Binding-site contacts:
Ligand atom N13 contacts residue TRP151 of chain 1.J at 3.0 Å (h-bond).
Ligand atom N15 contacts residue SER150 of chain 1.J at 2.9 Å (h-bond).
Ligand atom C18 contacts residue MET122 of chain 1.F at 4.3 Å (hydrophobic).
Ligand atom C24 contacts residue TRP151 of chain 1.J at 2.6 Å (hydrophobic).
Ligand atom C12 contacts residue MET122 of chain 1.F at 4.2 Å (hydrophobic).
Ligand atom C17 contacts residue TYR200 of chain 1.J at 3.9 Å (hydrophobic).
Ligand atom N09 contacts residue TRP61 of chain 1.F at 4.0 Å.
Ligand atom C23 contacts residue TRP151 of chain 1.J at 3.5 Å (hydrophobic).
Ligand atom C22 contacts residue MET122 of chain 1.F at 2.8 Å (hydrophobic).
Ligand atom C17 contacts residue MET122 of chain 1.F at 3.8 Å (hydrophobic).
Ligand atom C18 contacts residue TRP151 of chain 1.J at 4.2 Å (hydrophobic).
Ligand atom C12 contacts residue TYR200 of chain 1.J at 3.6 Å (hydrophobic).
Ligand atom C23 contacts residue MET122 of chain 1.F at 4.0 Å (hydrophobic).
Ligand atom C12 contacts residue TRP151 of chain 1.J at 3.5 Å (hydrophobic).
Ligand atom C10 contacts residue TRP61 of chain 1.F at 4.3 Å (hydrophobic).
Ligand atom C14 contacts residue TYR200 of chain 1.J at 3.3 Å (hydrophobic).
Ligand atom C14 contacts residue TYR97 of chain 1.J at 3.8 Å (hydrophobic).
Ligand atom N15 contacts residue TYR97 of chain 1.J at 2.7 Å (h-bond).
Ligand atom C11 contacts residue TYR200 of chain 1.J at 3.6 Å (hydrophobic).
Ligand atom N15 contacts residue TYR200 of chain 1.J at 3.4 Å.
Ligand atom C11 contacts residue MET122 of chain 1.F at 4.0 Å (hydrophobic).
Ligand atom C19 contacts residue TYR200 of chain 1.J at 4.1 Å (hydrophobic).
Ligand atom C22 contacts residue LEU120 of chain 1.F at 3.0 Å (hydrophobic).
Ligand atom C22 contacts residue LEU110 of chain 1.F at 4.2 Å (hydrophobic).
Ligand atom C10 contacts residue TYR200 of chain 1.J at 3.7 Å (hydrophobic).
Ligand atom C14 contacts residue TRP151 of chain 1.J at 4.1 Å (hydrophobic).
Ligand atom C22 contacts residue TYR121 of chain 1.F at 3.3 Å (hydrophobic).
Ligand atom C20 contacts residue MET122 of chain 1.F at 4.0 Å (hydrophobic).
Ligand atom C14 contacts residue SER150 of chain 1.J at 3.9 Å.
Ligand atom N16 contacts residue TYR200 of chain 1.J at 3.3 Å.
Ligand atom O21 contacts residue MET122 of chain 1.F at 3.9 Å.
Ligand atom C18 contacts residue TYR200 of chain 1.J at 3.3 Å (hydrophobic).
Ligand atom N15 contacts residue TRP151 of chain 1.J at 4.3 Å.
Ligand atom N13 contacts residue TYR200 of chain 1.J at 3.7 Å.
Ligand atom C24 contacts residue MET122 of chain 1.F at 3.9 Å (hydrophobic).
Ligand atom O21 contacts residue LEU120 of chain 1.F at 3.6 Å.
Ligand atom O21 contacts residue ARG112 of chain 1.F at 4.1 Å.
Ligand atom C17 contacts residue TRP151 of chain 1.J at 3.2 Å (hydrophobic).
Ligand atom N16 contacts residue TYR97 of chain 1.J at 3.5 Å.
Ligand atom N13 contacts residue SER150 of chain 1.J at 4.0 Å.

Sequence of chain 1.F:
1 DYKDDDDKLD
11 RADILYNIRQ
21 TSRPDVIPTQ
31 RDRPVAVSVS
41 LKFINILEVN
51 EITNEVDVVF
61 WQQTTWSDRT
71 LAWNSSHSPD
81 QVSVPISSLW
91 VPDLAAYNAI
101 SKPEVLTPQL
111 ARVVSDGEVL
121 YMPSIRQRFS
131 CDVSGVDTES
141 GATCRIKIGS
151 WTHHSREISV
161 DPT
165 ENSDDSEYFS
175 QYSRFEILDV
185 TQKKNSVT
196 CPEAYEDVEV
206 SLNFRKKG

The protein below binds the small molecule below.
Small molecule (SMILES): CCCCCCCCNc1cc(-c2ccc(OC)cc2)nc(N)n1

Sequence of chain 1.J:
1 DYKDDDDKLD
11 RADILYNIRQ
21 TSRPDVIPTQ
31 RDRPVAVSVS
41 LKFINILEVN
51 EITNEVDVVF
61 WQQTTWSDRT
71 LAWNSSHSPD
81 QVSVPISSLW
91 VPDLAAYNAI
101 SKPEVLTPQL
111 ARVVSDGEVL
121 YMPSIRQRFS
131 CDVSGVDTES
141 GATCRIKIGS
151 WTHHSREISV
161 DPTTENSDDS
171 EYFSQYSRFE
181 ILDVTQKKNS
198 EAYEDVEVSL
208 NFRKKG